Sequence of chain 1.C:
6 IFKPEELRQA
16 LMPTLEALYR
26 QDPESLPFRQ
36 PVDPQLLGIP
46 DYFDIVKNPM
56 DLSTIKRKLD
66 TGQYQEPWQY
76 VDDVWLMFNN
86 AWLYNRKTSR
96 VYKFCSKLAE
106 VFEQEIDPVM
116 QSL

Binding-site contacts:
Ligand atom CAX contacts residue PRO32 of chain 1.C at 3.6 Å (hydrophobic).
Ligand atom OAF contacts residue PRO32 of chain 1.C at 3.8 Å.
Ligand atom CAK contacts residue ASN90 of chain 1.C at 3.7 Å.
Ligand atom CAV contacts residue VAL96 of chain 1.C at 4.0 Å (hydrophobic).
Ligand atom CAC contacts residue PRO32 of chain 1.C at 3.2 Å (hydrophobic).
Ligand atom OAT contacts residue ARG95 of chain 1.C at 3.3 Å.
Ligand atom CAG contacts residue LEU31 of chain 1.C at 3.6 Å (hydrophobic).
Ligand atom CAL contacts residue PRO32 of chain 1.C at 3.5 Å (hydrophobic).
Ligand atom CBB contacts residue LEU31 of chain 1.C at 3.9 Å (hydrophobic).
Ligand atom CAK contacts residue VAL96 of chain 1.C at 4.0 Å (hydrophobic).
Ligand atom CAA contacts residue ILE44 of chain 1.C at 3.9 Å (hydrophobic).
Ligand atom CAM contacts residue PRO32 of chain 1.C at 3.7 Å (hydrophobic).
Ligand atom CBB contacts residue PRO32 of chain 1.C at 3.8 Å (hydrophobic).
Ligand atom OAE contacts residue ASN90 of chain 1.C at 3.0 Å (h-bond).
Ligand atom CAH contacts residue PRO28 of chain 1.C at 4.0 Å (hydrophobic).
Ligand atom OAT contacts residue PHE99 of chain 1.C at 3.4 Å.
Ligand atom CAN contacts residue LEU42 of chain 1.C at 3.8 Å (hydrophobic).
Ligand atom CAB contacts residue VAL37 of chain 1.C at 3.6 Å (hydrophobic).
Ligand atom OAF contacts residue ARG95 of chain 1.C at 3.7 Å.
Ligand atom CAM contacts residue LEU31 of chain 1.C at 3.6 Å (hydrophobic).
Ligand atom CBA contacts residue PRO32 of chain 1.C at 3.6 Å (hydrophobic).
Ligand atom CBF contacts residue PRO32 of chain 1.C at 3.9 Å (hydrophobic).
Ligand atom CAA contacts residue LEU42 of chain 1.C at 3.6 Å (hydrophobic).
Ligand atom CAC contacts residue GLN35 of chain 1.C at 3.3 Å.
Ligand atom CAV contacts residue VAL37 of chain 1.C at 4.0 Å (hydrophobic).
Ligand atom CAP contacts residue LEU42 of chain 1.C at 4.0 Å (hydrophobic).
Ligand atom CAO contacts residue PRO32 of chain 1.C at 3.6 Å (hydrophobic).
Ligand atom CAG contacts residue PRO28 of chain 1.C at 4.0 Å (hydrophobic).
Ligand atom CAY contacts residue VAL96 of chain 1.C at 3.9 Å (hydrophobic).
Ligand atom CBF contacts residue VAL96 of chain 1.C at 4.0 Å (hydrophobic).
Ligand atom CAJ contacts residue ASN90 of chain 1.C at 3.3 Å.
Ligand atom CAW contacts residue PRO32 of chain 1.C at 3.9 Å (hydrophobic).
Ligand atom OAE contacts residue TYR47 of chain 1.C at 3.9 Å.
Ligand atom NAR contacts residue PRO32 of chain 1.C at 4.0 Å.
Ligand atom CAB contacts residue PRO32 of chain 1.C at 3.5 Å (hydrophobic).
Ligand atom CAH contacts residue PHE99 of chain 1.C at 3.9 Å (hydrophobic).
Ligand atom CBE contacts residue VAL96 of chain 1.C at 3.8 Å (hydrophobic).
Ligand atom CAN contacts residue PRO32 of chain 1.C at 3.8 Å (hydrophobic).
Ligand atom CAV contacts residue ASN90 of chain 1.C at 3.9 Å.
Ligand atom CAI contacts residue LEU31 of chain 1.C at 3.6 Å (hydrophobic).

The protein below binds the small molecule below.
Small molecule (SMILES): CCOc1ccc(C(C)=O)cc1-c1cc(NC(=O)c2ccco2)cc(-c2c(C)noc2C)c1